Binding-site contacts:
Ligand atom O7 contacts residue ASN118 of chain 53.C at 4.0 Å.
Ligand atom O5 contacts residue ASN118 of chain 53.C at 2.4 Å (h-bond).
Ligand atom N2 contacts residue TYR90 of chain 53.C at 4.3 Å.
Ligand atom C5 contacts residue THR120 of chain 53.C at 3.8 Å.
Ligand atom O5 contacts residue THR89 of chain 53.C at 4.2 Å.
Ligand atom C4 contacts residue THR120 of chain 53.C at 4.4 Å.
Ligand atom C6 contacts residue THR120 of chain 53.C at 3.4 Å.
Ligand atom C1 contacts residue THR89 of chain 53.C at 4.1 Å.
Ligand atom C2 contacts residue SER66 of chain 53.C at 4.5 Å.
Ligand atom O6 contacts residue THR89 of chain 53.C at 4.0 Å.
Ligand atom N2 contacts residue ASN118 of chain 53.C at 2.9 Å (h-bond).
Ligand atom C2 contacts residue ASN118 of chain 53.C at 2.5 Å.
Ligand atom N2 contacts residue SER66 of chain 53.C at 4.3 Å.
Ligand atom C1 contacts residue THR120 of chain 53.C at 4.3 Å.
Ligand atom C5 contacts residue THR89 of chain 53.C at 4.4 Å.
Ligand atom O7 contacts residue SER66 of chain 53.C at 3.0 Å (h-bond).
Ligand atom C6 contacts residue THR89 of chain 53.C at 4.4 Å.
Ligand atom C3 contacts residue ASN118 of chain 53.C at 3.8 Å.
Ligand atom C8 contacts residue SER66 of chain 53.C at 4.0 Å.
Ligand atom C1 contacts residue ASN118 of chain 53.C at 1.5 Å.
Ligand atom O5 contacts residue THR120 of chain 53.C at 3.2 Å (h-bond).
Ligand atom C8 contacts residue ASN118 of chain 53.C at 4.2 Å.
Ligand atom C7 contacts residue SER66 of chain 53.C at 3.5 Å.
Ligand atom C4 contacts residue ASN118 of chain 53.C at 4.2 Å.
Ligand atom C7 contacts residue TYR90 of chain 53.C at 4.5 Å (hydrophobic).
Ligand atom C7 contacts residue ASN118 of chain 53.C at 3.5 Å.
Ligand atom C8 contacts residue TYR90 of chain 53.C at 3.5 Å (hydrophobic).
Ligand atom C8 contacts residue ASP67 of chain 53.C at 3.9 Å.
Ligand atom C5 contacts residue ASN118 of chain 53.C at 3.7 Å.

This small molecule binds to this protein.
Small molecule (SMILES): CC(=O)N[C@@H]1[C@@H](O)[C@H](O)[C@@H](CO)O[C@H]1O

Sequence of chain 53.C:
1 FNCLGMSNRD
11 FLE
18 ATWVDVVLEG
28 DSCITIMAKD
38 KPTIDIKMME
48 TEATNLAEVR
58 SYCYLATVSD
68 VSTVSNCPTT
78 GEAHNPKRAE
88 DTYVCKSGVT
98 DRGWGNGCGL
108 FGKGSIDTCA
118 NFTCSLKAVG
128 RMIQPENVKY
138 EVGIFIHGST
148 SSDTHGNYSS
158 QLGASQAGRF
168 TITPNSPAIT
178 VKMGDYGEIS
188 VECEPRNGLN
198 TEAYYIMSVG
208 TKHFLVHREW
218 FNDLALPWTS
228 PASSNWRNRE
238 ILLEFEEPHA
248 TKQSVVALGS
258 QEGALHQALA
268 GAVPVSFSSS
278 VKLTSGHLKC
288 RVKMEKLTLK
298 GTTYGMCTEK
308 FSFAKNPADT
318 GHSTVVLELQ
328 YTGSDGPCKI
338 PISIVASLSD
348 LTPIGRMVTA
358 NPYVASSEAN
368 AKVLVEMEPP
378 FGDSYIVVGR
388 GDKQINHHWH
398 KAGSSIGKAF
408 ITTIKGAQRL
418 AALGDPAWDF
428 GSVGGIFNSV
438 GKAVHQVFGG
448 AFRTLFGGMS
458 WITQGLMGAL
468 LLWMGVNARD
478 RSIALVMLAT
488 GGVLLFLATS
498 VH